Binding-site contacts:
Ligand atom OAC contacts residue LYS155 of chain 1.C at 3.4 Å.
Ligand atom OAH contacts residue ASP149 of chain 1.C at 2.8 Å (salt-bridge).
Ligand atom CAD contacts residue LYS155 of chain 1.C at 3.8 Å.
Ligand atom OAJ contacts residue MG1 of chain 1.Q at 2.8 Å.
Ligand atom CAP contacts residue HIS261 of chain 1.C at 3.9 Å.
Ligand atom OAA contacts residue LYS155 of chain 1.C at 3.6 Å.
Ligand atom CAP contacts residue ASN258 of chain 1.C at 3.8 Å.
Ligand atom OAN contacts residue ASN258 of chain 1.C at 3.6 Å.
Ligand atom OAE contacts residue ASN258 of chain 1.C at 3.8 Å.
Ligand atom OAA contacts residue LYS239 of chain 1.C at 2.7 Å (salt-bridge).
Ligand atom CAT contacts residue HIS261 of chain 1.C at 3.7 Å.
Ligand atom OAU contacts residue HIS265 of chain 1.C at 3.9 Å.
Ligand atom CAV contacts residue HIS261 of chain 1.C at 3.9 Å.
Ligand atom CAF contacts residue ASP149 of chain 1.C at 3.7 Å.
Ligand atom CAG contacts residue ASP149 of chain 1.C at 3.9 Å.
Ligand atom CAM contacts residue ASN258 of chain 1.C at 3.4 Å.
Ligand atom OAL contacts residue ASN258 of chain 1.C at 3.0 Å (h-bond).
Ligand atom CAY contacts residue LYS155 of chain 1.C at 3.2 Å.
Ligand atom OAU contacts residue THR262 of chain 1.C at 3.8 Å.
Ligand atom CAB contacts residue LYS239 of chain 1.C at 3.6 Å.
Ligand atom OAA contacts residue NAD1 of chain 1.P at 3.3 Å (h-bond).
Ligand atom CAX contacts residue HIS261 of chain 1.C at 3.5 Å.
Ligand atom OAH contacts residue LYS200 of chain 1.C at 3.4 Å (salt-bridge).
Ligand atom OAE contacts residue LYS155 of chain 1.C at 3.7 Å.
Ligand atom OAW contacts residue THR262 of chain 1.C at 3.5 Å (h-bond).
Ligand atom CAY contacts residue NAD1 of chain 1.P at 4.0 Å.
Ligand atom OAC contacts residue ARG254 of chain 1.C at 2.6 Å (salt-bridge).
Ligand atom CAB contacts residue LYS155 of chain 1.C at 3.6 Å.
Ligand atom CAB contacts residue ARG254 of chain 1.C at 3.7 Å.
Ligand atom OAN contacts residue LYS155 of chain 1.C at 3.7 Å.
Ligand atom OAW contacts residue ASN258 of chain 1.C at 3.9 Å.
Ligand atom OAH contacts residue MG1 of chain 1.Q at 3.6 Å.
Ligand atom OAU contacts residue HIS261 of chain 1.C at 3.9 Å.
Ligand atom OAJ contacts residue HIS261 of chain 1.C at 3.7 Å.
Ligand atom CAS contacts residue HIS261 of chain 1.C at 4.0 Å.
Ligand atom CAF contacts residue LYS239 of chain 1.C at 3.7 Å.
Ligand atom CAS contacts residue HIS265 of chain 1.C at 3.8 Å.
Ligand atom CAI contacts residue MG1 of chain 1.Q at 3.9 Å.
Ligand atom CAQ contacts residue HIS261 of chain 1.C at 4.0 Å.
Ligand atom CAX contacts residue ASN258 of chain 1.C at 3.6 Å.

Sequence of chain 1.C:
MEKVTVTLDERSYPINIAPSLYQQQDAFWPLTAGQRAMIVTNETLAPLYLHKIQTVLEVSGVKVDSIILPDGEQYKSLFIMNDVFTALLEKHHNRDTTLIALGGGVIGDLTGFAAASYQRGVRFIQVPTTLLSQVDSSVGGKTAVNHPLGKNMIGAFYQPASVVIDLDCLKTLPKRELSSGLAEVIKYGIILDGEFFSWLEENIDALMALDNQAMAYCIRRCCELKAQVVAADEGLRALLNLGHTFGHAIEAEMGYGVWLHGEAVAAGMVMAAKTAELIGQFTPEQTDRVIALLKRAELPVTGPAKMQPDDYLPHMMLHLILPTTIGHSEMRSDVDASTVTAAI

This small molecule binds to this protein.
Small molecule (SMILES): O=C(CCc1ccc(O)c(O)c1)O[C@@H]1C[C@@](O)(C(=O)O)C[C@@H](O)[C@@H]1O